Sequence of chain 1.B:
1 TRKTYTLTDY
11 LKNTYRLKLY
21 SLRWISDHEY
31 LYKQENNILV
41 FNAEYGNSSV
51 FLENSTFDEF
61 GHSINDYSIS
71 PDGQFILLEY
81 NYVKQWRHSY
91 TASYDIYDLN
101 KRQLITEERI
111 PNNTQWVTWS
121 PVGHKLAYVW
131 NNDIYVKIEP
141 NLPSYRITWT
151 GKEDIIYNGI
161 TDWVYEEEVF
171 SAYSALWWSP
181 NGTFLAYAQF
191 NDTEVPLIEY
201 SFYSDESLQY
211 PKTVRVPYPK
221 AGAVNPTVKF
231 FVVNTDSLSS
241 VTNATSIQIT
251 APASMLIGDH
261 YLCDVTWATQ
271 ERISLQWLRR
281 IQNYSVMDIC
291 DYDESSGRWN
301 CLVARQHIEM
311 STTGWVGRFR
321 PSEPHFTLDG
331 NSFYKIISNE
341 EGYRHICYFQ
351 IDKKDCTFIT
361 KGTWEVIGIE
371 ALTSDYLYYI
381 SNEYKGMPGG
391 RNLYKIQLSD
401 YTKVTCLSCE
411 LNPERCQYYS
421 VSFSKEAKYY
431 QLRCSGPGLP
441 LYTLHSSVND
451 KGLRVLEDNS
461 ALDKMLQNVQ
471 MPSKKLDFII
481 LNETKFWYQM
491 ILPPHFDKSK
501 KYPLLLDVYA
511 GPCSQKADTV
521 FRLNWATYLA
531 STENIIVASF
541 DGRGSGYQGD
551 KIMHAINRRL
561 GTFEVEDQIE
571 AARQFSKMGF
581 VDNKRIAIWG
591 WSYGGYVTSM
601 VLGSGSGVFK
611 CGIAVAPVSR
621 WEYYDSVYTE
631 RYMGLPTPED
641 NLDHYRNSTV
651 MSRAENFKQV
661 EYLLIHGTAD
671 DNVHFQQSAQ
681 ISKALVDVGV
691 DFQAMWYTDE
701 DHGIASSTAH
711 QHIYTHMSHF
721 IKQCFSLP

Binding-site contacts:
Ligand atom C2 contacts residue ASN243 of chain 1.B at 2.4 Å.
Ligand atom C1 contacts residue ASN243 of chain 1.B at 1.5 Å.
Ligand atom O5 contacts residue ASN243 of chain 1.B at 2.4 Å (h-bond).
Ligand atom C5 contacts residue ASN243 of chain 1.B at 3.6 Å.
Ligand atom C3 contacts residue ASN243 of chain 1.B at 3.8 Å.
Ligand atom C7 contacts residue TRP149 of chain 1.B at 3.9 Å (hydrophobic).
Ligand atom N2 contacts residue ASN243 of chain 1.B at 2.9 Å (h-bond).
Ligand atom O3 contacts residue TRP149 of chain 1.B at 4.3 Å.
Ligand atom C1 contacts residue TRP149 of chain 1.B at 3.7 Å (hydrophobic).
Ligand atom N2 contacts residue TRP149 of chain 1.B at 3.4 Å.
Ligand atom C3 contacts residue TRP149 of chain 1.B at 4.0 Å (hydrophobic).
Ligand atom C7 contacts residue THR150 of chain 1.B at 4.3 Å.
Ligand atom C8 contacts residue TRP149 of chain 1.B at 3.5 Å (hydrophobic).
Ligand atom C7 contacts residue ASN243 of chain 1.B at 3.4 Å.
Ligand atom O7 contacts residue THR150 of chain 1.B at 3.4 Å.
Ligand atom C2 contacts residue TRP149 of chain 1.B at 4.1 Å (hydrophobic).
Ligand atom O7 contacts residue ASN243 of chain 1.B at 3.5 Å (h-bond).
Ligand atom C4 contacts residue ASN243 of chain 1.B at 4.1 Å.

The small molecule below binds the protein below.
Small molecule (SMILES): CC(=O)N[C@H]1[C@H](O[C@H]2[C@H](O)[C@@H](NC(C)=O)CO[C@@H]2CO)O[C@H](CO)[C@@H](O)[C@@H]1O